This protein binds this small molecule.
Small molecule (SMILES): NCC(=O)O

Binding-site contacts:
Ligand atom N contacts residue PHE225 of chain 1.A at 3.3 Å (h-bond).
Ligand atom OXT contacts residue THR227 of chain 1.A at 4.4 Å.
Ligand atom O contacts residue ARG334 of chain 1.B at 2.6 Å (salt-bridge).
Ligand atom C contacts residue ARG226 of chain 1.A at 4.0 Å.
Ligand atom CA contacts residue LEU938 of chain 1.A at 4.0 Å (hydrophobic).
Ligand atom CA contacts residue PHE225 of chain 1.A at 3.2 Å (hydrophobic).
Ligand atom C contacts residue PHE225 of chain 1.A at 3.2 Å (hydrophobic).
Ligand atom OXT contacts residue PHE225 of chain 1.A at 3.5 Å (h-bond).
Ligand atom O contacts residue ARG226 of chain 1.A at 4.1 Å.
Ligand atom C contacts residue ARG334 of chain 1.B at 3.1 Å.
Ligand atom C contacts residue LEU938 of chain 1.A at 4.3 Å (hydrophobic).
Ligand atom CA contacts residue SER100 of chain 1.A at 4.0 Å.
Ligand atom OXT contacts residue LEU938 of chain 1.A at 4.3 Å.
Ligand atom N contacts residue LEU938 of chain 1.A at 4.1 Å.
Ligand atom OXT contacts residue TRP333 of chain 1.B at 3.0 Å (h-bond).
Ligand atom CA contacts residue ARG334 of chain 1.B at 4.4 Å.
Ligand atom O contacts residue HIS53 of chain 1.A at 4.1 Å.
Ligand atom OXT contacts residue ARG226 of chain 1.A at 3.5 Å.
Ligand atom CA contacts residue GLU229 of chain 1.A at 4.0 Å.
Ligand atom N contacts residue GLU229 of chain 1.A at 3.0 Å (salt-bridge).
Ligand atom O contacts residue PHE225 of chain 1.A at 3.5 Å (h-bond).
Ligand atom CA contacts residue LEU97 of chain 1.A at 4.2 Å (hydrophobic).
Ligand atom OXT contacts residue ARG334 of chain 1.B at 3.1 Å (salt-bridge).
Ligand atom N contacts residue SER100 of chain 1.A at 3.9 Å.
Ligand atom C contacts residue LEU97 of chain 1.A at 4.5 Å (hydrophobic).
Ligand atom O contacts residue LEU97 of chain 1.A at 4.0 Å.
Ligand atom C contacts residue TRP333 of chain 1.B at 4.2 Å (hydrophobic).
Ligand atom N contacts residue THR227 of chain 1.A at 3.5 Å (h-bond).

Sequence of chain 1.A:
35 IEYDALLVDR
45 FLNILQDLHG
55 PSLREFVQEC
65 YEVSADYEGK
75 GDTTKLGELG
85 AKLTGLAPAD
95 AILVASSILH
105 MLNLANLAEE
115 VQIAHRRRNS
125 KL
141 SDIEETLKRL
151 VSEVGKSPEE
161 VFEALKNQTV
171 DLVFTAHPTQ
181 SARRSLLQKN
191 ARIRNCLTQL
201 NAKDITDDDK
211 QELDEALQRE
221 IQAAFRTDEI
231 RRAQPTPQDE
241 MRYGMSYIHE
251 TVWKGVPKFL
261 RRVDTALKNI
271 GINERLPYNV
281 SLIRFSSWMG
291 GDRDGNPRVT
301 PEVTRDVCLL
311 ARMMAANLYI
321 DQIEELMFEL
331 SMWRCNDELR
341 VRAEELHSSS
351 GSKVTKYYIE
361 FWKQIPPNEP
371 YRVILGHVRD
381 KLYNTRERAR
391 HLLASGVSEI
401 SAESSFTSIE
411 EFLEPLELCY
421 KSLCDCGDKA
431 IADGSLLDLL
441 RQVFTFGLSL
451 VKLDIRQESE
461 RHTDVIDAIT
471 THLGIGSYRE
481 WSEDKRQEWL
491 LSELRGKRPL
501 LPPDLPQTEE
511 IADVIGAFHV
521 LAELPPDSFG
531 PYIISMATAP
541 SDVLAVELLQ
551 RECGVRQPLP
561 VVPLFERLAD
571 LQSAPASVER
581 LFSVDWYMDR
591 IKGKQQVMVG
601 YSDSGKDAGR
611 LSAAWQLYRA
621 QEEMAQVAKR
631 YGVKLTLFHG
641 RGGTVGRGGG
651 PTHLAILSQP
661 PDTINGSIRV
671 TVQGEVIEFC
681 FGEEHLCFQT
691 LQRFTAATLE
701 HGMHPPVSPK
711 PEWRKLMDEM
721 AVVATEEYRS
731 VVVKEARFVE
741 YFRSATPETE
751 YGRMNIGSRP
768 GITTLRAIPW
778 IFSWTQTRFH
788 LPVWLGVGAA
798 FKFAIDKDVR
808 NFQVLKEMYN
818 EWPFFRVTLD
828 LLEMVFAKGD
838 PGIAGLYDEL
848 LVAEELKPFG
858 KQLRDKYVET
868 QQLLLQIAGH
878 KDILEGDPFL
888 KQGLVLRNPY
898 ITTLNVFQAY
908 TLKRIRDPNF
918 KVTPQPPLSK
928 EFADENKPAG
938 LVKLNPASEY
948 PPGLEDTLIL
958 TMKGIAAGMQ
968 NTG

Sequence of chain 1.B:
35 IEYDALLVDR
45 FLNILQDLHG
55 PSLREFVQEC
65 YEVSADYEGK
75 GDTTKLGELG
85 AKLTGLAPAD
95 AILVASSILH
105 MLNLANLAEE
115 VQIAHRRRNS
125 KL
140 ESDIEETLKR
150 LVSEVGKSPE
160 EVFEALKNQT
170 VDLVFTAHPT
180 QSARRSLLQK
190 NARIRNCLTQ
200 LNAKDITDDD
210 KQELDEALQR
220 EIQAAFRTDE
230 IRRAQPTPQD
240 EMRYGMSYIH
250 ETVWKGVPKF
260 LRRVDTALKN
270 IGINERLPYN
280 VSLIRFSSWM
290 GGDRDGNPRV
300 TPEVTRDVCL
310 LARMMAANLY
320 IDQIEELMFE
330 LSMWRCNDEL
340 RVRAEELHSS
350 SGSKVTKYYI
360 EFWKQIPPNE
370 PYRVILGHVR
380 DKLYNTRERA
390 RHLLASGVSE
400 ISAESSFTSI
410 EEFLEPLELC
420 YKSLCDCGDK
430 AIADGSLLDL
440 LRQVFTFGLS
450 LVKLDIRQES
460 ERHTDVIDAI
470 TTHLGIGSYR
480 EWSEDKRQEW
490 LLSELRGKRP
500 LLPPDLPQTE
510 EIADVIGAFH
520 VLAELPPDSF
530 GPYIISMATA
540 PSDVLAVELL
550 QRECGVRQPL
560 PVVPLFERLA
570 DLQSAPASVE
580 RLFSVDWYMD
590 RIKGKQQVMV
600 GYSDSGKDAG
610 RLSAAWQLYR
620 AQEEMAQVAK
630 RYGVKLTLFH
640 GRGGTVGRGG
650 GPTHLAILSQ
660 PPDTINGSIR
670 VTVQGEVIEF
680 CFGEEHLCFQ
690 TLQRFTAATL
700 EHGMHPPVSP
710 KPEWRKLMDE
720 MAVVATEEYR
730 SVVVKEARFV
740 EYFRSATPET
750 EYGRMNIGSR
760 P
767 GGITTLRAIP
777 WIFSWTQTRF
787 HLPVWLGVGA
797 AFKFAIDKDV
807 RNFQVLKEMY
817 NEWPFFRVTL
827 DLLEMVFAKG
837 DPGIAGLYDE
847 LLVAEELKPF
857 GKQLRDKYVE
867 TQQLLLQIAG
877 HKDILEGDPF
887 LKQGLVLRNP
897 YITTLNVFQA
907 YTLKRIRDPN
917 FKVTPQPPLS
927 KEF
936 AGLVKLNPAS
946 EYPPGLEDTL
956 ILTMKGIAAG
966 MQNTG